Sequence of chain 1.B:
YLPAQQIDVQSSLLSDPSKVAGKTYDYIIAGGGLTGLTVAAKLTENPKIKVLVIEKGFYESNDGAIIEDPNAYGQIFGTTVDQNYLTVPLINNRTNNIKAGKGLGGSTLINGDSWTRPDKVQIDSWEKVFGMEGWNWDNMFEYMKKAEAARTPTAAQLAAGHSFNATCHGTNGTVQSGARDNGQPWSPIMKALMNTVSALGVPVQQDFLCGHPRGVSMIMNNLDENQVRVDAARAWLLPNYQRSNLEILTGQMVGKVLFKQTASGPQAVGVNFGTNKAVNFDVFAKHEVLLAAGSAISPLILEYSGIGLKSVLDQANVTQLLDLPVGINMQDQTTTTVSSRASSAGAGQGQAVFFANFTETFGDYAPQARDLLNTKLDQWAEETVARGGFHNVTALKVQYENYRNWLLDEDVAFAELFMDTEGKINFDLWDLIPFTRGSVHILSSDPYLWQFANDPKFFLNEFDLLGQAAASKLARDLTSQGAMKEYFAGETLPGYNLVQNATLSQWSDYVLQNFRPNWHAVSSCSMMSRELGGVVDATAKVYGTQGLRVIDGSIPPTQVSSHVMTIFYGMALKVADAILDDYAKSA

This protein binds this small molecule.
Small molecule (SMILES): CC(=O)N[C@H]1[C@H](O[C@H]2[C@H](O)[C@@H](NC(C)=O)CO[C@@H]2CO)O[C@H](CO)[C@@H](O[C@@H]2O[C@H](CO)[C@@H](O)[C@H](O[C@H]3O[C@H](CO)[C@@H](O)[C@H](O)[C@@H]3O[C@H]3O[C@H](CO)[C@@H](O)[C@H](O)[C@@H]3O)[C@@H]2O)[C@@H]1O

Binding-site contacts:
Ligand atom O6 contacts residue GLY495 of chain 1.A at 3.4 Å.
Ligand atom C3 contacts residue ARG341 of chain 1.A at 3.6 Å.
Ligand atom O4 contacts residue ARG341 of chain 1.A at 3.6 Å.
Ligand atom O4 contacts residue GLU491 of chain 1.A at 3.5 Å (salt-bridge).
Ligand atom O2 contacts residue ARG341 of chain 1.A at 2.8 Å (salt-bridge).
Ligand atom O6 contacts residue THR492 of chain 1.A at 3.5 Å (h-bond).
Ligand atom O5 contacts residue TYR496 of chain 1.A at 3.3 Å.
Ligand atom C1 contacts residue TYR496 of chain 1.A at 3.7 Å (hydrophobic).
Ligand atom O4 contacts residue GLY490 of chain 1.A at 3.8 Å.
Ligand atom C1 contacts residue ASN93 of chain 1.B at 1.4 Å.
Ligand atom C6 contacts residue GLY495 of chain 1.A at 3.8 Å.
Ligand atom C4 contacts residue ARG341 of chain 1.A at 3.8 Å.
Ligand atom C5 contacts residue ASN93 of chain 1.B at 3.5 Å.
Ligand atom O6 contacts residue TYR496 of chain 1.A at 3.7 Å.
Ligand atom C6 contacts residue GLN500 of chain 1.A at 3.6 Å.
Ligand atom O5 contacts residue ASN93 of chain 1.B at 2.3 Å (h-bond).
Ligand atom O7 contacts residue ASN93 of chain 1.B at 3.5 Å (h-bond).
Ligand atom C8 contacts residue ILE91 of chain 1.B at 3.8 Å (hydrophobic).
Ligand atom C3 contacts residue TYR496 of chain 1.A at 3.5 Å (hydrophobic).
Ligand atom C2 contacts residue GLU491 of chain 1.A at 3.3 Å.
Ligand atom C4 contacts residue GLU491 of chain 1.A at 3.8 Å.
Ligand atom C2 contacts residue ASN93 of chain 1.B at 2.4 Å.
Ligand atom C6 contacts residue TYR496 of chain 1.A at 3.5 Å (hydrophobic).
Ligand atom O3 contacts residue ARG341 of chain 1.A at 3.1 Å (salt-bridge).
Ligand atom N2 contacts residue ASN93 of chain 1.B at 2.9 Å (h-bond).
Ligand atom O6 contacts residue GLN500 of chain 1.A at 2.9 Å (h-bond).
Ligand atom O4 contacts residue GLU491 of chain 1.A at 2.9 Å (salt-bridge).
Ligand atom O7 contacts residue ASN497 of chain 1.A at 3.3 Å (h-bond).
Ligand atom O2 contacts residue GLU491 of chain 1.A at 2.7 Å (salt-bridge).
Ligand atom O4 contacts residue PHE488 of chain 1.A at 3.4 Å.
Ligand atom O4 contacts residue GLN500 of chain 1.A at 3.4 Å (h-bond).
Ligand atom C3 contacts residue ASN93 of chain 1.B at 3.7 Å.
Ligand atom O2 contacts residue GLY490 of chain 1.A at 3.6 Å.
Ligand atom O6 contacts residue TYR496 of chain 1.A at 2.7 Å (h-bond).
Ligand atom C5 contacts residue GLU491 of chain 1.A at 3.6 Å.
Ligand atom O5 contacts residue ARG341 of chain 1.A at 3.1 Å (salt-bridge).
Ligand atom C6 contacts residue GLU491 of chain 1.A at 3.4 Å.
Ligand atom C8 contacts residue GLN513 of chain 1.B at 3.4 Å.
Ligand atom C7 contacts residue ASN93 of chain 1.B at 3.4 Å.
Ligand atom C5 contacts residue THR492 of chain 1.A at 3.6 Å.

Sequence of chain 1.A:
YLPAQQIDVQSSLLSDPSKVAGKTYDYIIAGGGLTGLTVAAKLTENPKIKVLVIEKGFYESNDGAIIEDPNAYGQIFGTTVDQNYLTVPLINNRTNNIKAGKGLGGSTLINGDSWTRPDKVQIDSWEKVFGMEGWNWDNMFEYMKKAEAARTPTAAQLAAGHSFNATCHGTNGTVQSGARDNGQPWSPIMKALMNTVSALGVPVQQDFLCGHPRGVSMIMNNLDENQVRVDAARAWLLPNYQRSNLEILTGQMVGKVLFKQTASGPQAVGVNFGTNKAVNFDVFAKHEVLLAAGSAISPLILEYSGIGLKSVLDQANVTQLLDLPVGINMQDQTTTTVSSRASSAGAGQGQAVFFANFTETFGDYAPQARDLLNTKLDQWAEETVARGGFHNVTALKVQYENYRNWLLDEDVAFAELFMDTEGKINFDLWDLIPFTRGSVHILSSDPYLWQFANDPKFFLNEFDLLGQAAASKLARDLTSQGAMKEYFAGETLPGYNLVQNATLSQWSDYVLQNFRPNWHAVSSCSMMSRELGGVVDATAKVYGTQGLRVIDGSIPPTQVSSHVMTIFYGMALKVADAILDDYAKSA